Binding-site contacts:
Ligand atom C11 contacts residue ALA26 of chain 1.B at 3.9 Å (hydrophobic).
Ligand atom C3 contacts residue CYS27 of chain 1.B at 3.8 Å (hydrophobic).
Ligand atom C8 contacts residue MET70 of chain 1.B at 3.7 Å (hydrophobic).
Ligand atom C1 contacts residue ALA26 of chain 1.B at 3.6 Å (hydrophobic).
Ligand atom C10 contacts residue ALA26 of chain 1.B at 3.8 Å (hydrophobic).
Ligand atom C15 contacts residue TYR23 of chain 1.B at 3.2 Å (hydrophobic).
Ligand atom C22 contacts residue GLN71 of chain 1.B at 3.7 Å.
Ligand atom C22 contacts residue HIS67 of chain 1.B at 3.2 Å.
Ligand atom C8 contacts residue GLY73 of chain 1.B at 3.6 Å.
Ligand atom C11 contacts residue MET77 of chain 1.B at 3.7 Å (hydrophobic).
Ligand atom C25 contacts residue ARG62 of chain 1.B at 3.8 Å.
Ligand atom C9 contacts residue MET70 of chain 1.B at 3.6 Å (hydrophobic).
Ligand atom C2 contacts residue ALA26 of chain 1.B at 3.1 Å (hydrophobic).
Ligand atom O14 contacts residue ALA26 of chain 1.B at 3.3 Å.
Ligand atom C13 contacts residue VAL57 of chain 1.B at 3.6 Å (hydrophobic).
Ligand atom O7 contacts residue GLY73 of chain 1.B at 3.9 Å.
Ligand atom C17 contacts residue ARG62 of chain 1.B at 3.8 Å.
Ligand atom C6 contacts residue ARG62 of chain 1.B at 3.8 Å.
Ligand atom C23 contacts residue ARG62 of chain 1.B at 3.8 Å.
Ligand atom C3 contacts residue ALA26 of chain 1.B at 3.2 Å (hydrophobic).
Ligand atom N19 contacts residue GLN71 of chain 1.B at 3.4 Å (h-bond).
Ligand atom C21 contacts residue ARG62 of chain 1.B at 3.8 Å.
Ligand atom C8 contacts residue ARG74 of chain 1.B at 3.9 Å.
Ligand atom C13 contacts residue CYS54 of chain 1.B at 3.8 Å (hydrophobic).
Ligand atom O32 contacts residue ARG74 of chain 1.B at 3.3 Å (salt-bridge).
Ligand atom O18 contacts residue ARG62 of chain 1.B at 3.0 Å (salt-bridge).
Ligand atom C20 contacts residue MET70 of chain 1.B at 3.8 Å (hydrophobic).
Ligand atom O31 contacts residue VAL28 of chain 1.B at 3.1 Å (h-bond).
Ligand atom O28 contacts residue VAL28 of chain 1.B at 3.6 Å.
Ligand atom C24 contacts residue ARG62 of chain 1.B at 3.8 Å.
Ligand atom C30 contacts residue ARG74 of chain 1.B at 3.8 Å.
Ligand atom C12 contacts residue MET77 of chain 1.B at 3.5 Å (hydrophobic).
Ligand atom C4 contacts residue ALA26 of chain 1.B at 3.8 Å (hydrophobic).
Ligand atom O18 contacts residue MET70 of chain 1.B at 3.5 Å.
Ligand atom C26 contacts residue ARG62 of chain 1.B at 3.5 Å.
Ligand atom C12 contacts residue ILE6 of chain 1.B at 3.6 Å (hydrophobic).
Ligand atom O31 contacts residue CYS27 of chain 1.B at 3.5 Å.
Ligand atom C30 contacts residue VAL28 of chain 1.B at 3.5 Å (hydrophobic).
Ligand atom C27 contacts residue ARG62 of chain 1.B at 3.6 Å.
Ligand atom C12 contacts residue ILE9 of chain 1.B at 3.6 Å (hydrophobic).

A small-molecule ligand and the protein it binds are described below.
Small molecule (SMILES): COc1cc(C(=O)O)c(NC(=O)N[C@@H](C)c2ccccc2OC)cc1OCCCC(C)C

Sequence of chain 1.B:
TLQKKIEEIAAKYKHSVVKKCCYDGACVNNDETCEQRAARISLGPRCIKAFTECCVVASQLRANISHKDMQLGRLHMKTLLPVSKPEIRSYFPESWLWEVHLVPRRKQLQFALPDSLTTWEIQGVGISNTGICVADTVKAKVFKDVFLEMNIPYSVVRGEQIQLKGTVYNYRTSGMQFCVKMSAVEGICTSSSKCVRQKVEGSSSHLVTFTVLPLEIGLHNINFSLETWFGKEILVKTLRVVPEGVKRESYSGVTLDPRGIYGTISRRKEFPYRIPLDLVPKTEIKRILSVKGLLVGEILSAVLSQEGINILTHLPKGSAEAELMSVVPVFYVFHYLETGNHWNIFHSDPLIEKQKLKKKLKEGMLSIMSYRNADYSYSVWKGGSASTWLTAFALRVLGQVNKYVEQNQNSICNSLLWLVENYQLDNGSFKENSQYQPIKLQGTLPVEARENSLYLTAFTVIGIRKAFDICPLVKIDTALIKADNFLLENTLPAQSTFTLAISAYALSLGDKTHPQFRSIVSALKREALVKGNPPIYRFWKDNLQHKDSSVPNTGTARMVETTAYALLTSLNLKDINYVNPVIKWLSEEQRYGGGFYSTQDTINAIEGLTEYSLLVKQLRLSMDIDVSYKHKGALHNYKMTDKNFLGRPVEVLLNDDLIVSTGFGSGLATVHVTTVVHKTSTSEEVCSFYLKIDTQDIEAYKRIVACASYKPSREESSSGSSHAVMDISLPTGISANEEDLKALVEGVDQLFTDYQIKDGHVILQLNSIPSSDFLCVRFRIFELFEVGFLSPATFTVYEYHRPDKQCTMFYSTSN